Binding-site contacts:
Ligand atom C19 contacts residue POV1 of chain 1.AB at 3.5 Å.
Ligand atom C17 contacts residue TYR587 of chain 1.A at 4.2 Å (hydrophobic).
Ligand atom C14 contacts residue TYR587 of chain 1.A at 3.7 Å (hydrophobic).
Ligand atom C4 contacts residue POV1 of chain 1.AB at 3.5 Å.
Ligand atom C7 contacts residue TYR587 of chain 1.A at 3.8 Å (hydrophobic).
Ligand atom C12 contacts residue LEU609 of chain 1.B at 3.9 Å (hydrophobic).
Ligand atom C26 contacts residue VAL837 of chain 1.B at 4.4 Å (hydrophobic).
Ligand atom C10 contacts residue POV1 of chain 1.AB at 4.1 Å.
Ligand atom C22 contacts residue GLU841 of chain 1.B at 3.9 Å.
Ligand atom C8 contacts residue POV1 of chain 1.AB at 3.7 Å.
Ligand atom C21 contacts residue LEU609 of chain 1.B at 4.4 Å (hydrophobic).
Ligand atom C21 contacts residue LEU631 of chain 1.A at 3.7 Å (hydrophobic).
Ligand atom C8 contacts residue TYR587 of chain 1.A at 4.2 Å (hydrophobic).
Ligand atom C16 contacts residue TYR844 of chain 1.B at 3.8 Å (hydrophobic).
Ligand atom C16 contacts residue POV1 of chain 1.AB at 4.3 Å.
Ligand atom C25 contacts residue VAL837 of chain 1.B at 4.2 Å (hydrophobic).
Ligand atom C14 contacts residue POV1 of chain 1.AB at 4.1 Å.
Ligand atom C18 contacts residue POV1 of chain 1.AB at 3.7 Å.
Ligand atom C21 contacts residue GLU841 of chain 1.B at 3.4 Å.
Ligand atom C5 contacts residue POV1 of chain 1.AB at 3.5 Å.
Ligand atom C15 contacts residue TYR844 of chain 1.B at 3.6 Å (hydrophobic).
Ligand atom C9 contacts residue TYR587 of chain 1.A at 4.4 Å (hydrophobic).
Ligand atom C6 contacts residue POV1 of chain 1.AB at 3.7 Å.
Ligand atom C15 contacts residue TYR587 of chain 1.A at 3.4 Å (hydrophobic).
Ligand atom C7 contacts residue POV1 of chain 1.AB at 3.4 Å.
Ligand atom C17 contacts residue GLU841 of chain 1.B at 4.4 Å.
Ligand atom C11 contacts residue LEU609 of chain 1.B at 4.2 Å (hydrophobic).
Ligand atom C16 contacts residue TYR587 of chain 1.A at 3.3 Å (hydrophobic).
Ligand atom C26 contacts residue GLY840 of chain 1.B at 4.3 Å.
Ligand atom C27 contacts residue VAL837 of chain 1.B at 4.1 Å (hydrophobic).
Ligand atom C20 contacts residue GLU841 of chain 1.B at 4.0 Å.
Ligand atom C15 contacts residue POV1 of chain 1.AB at 3.4 Å.

This protein binds this small molecule.
Small molecule (SMILES): CC(C)CCC[C@@H](C)[C@H]1CC[C@H]2[C@@H]3CC=C4C[C@@H](O)CC[C@]4(C)[C@H]3CC[C@]12C

Sequence of chain 1.B:
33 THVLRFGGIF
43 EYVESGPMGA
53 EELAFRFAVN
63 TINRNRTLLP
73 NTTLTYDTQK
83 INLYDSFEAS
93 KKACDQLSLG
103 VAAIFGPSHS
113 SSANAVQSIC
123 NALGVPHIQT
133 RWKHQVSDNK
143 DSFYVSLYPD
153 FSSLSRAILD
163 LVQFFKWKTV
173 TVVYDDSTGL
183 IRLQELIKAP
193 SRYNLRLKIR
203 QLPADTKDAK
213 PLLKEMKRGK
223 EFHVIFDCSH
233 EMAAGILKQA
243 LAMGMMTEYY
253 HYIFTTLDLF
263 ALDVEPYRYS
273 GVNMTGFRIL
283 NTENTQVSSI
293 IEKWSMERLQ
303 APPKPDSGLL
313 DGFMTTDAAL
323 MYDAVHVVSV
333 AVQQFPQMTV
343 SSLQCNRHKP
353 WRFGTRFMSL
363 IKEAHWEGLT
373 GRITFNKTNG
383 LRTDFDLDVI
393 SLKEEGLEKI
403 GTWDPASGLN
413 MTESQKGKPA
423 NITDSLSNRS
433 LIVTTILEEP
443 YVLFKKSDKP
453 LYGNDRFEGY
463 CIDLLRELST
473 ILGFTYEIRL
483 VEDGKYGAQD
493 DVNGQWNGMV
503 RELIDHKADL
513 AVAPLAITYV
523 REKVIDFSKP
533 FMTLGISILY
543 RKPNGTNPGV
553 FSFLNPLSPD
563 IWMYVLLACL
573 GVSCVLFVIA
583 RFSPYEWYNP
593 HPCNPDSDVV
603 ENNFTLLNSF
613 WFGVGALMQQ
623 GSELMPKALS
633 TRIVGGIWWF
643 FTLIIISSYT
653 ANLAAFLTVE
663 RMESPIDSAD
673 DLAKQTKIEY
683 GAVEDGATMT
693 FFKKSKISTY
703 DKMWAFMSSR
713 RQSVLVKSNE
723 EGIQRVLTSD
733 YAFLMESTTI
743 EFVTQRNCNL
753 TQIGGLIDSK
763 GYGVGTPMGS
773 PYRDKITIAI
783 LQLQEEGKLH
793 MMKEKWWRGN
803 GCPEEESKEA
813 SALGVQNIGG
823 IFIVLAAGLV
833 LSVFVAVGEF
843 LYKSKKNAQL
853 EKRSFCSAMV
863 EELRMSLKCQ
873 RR

Sequence of chain 1.A:
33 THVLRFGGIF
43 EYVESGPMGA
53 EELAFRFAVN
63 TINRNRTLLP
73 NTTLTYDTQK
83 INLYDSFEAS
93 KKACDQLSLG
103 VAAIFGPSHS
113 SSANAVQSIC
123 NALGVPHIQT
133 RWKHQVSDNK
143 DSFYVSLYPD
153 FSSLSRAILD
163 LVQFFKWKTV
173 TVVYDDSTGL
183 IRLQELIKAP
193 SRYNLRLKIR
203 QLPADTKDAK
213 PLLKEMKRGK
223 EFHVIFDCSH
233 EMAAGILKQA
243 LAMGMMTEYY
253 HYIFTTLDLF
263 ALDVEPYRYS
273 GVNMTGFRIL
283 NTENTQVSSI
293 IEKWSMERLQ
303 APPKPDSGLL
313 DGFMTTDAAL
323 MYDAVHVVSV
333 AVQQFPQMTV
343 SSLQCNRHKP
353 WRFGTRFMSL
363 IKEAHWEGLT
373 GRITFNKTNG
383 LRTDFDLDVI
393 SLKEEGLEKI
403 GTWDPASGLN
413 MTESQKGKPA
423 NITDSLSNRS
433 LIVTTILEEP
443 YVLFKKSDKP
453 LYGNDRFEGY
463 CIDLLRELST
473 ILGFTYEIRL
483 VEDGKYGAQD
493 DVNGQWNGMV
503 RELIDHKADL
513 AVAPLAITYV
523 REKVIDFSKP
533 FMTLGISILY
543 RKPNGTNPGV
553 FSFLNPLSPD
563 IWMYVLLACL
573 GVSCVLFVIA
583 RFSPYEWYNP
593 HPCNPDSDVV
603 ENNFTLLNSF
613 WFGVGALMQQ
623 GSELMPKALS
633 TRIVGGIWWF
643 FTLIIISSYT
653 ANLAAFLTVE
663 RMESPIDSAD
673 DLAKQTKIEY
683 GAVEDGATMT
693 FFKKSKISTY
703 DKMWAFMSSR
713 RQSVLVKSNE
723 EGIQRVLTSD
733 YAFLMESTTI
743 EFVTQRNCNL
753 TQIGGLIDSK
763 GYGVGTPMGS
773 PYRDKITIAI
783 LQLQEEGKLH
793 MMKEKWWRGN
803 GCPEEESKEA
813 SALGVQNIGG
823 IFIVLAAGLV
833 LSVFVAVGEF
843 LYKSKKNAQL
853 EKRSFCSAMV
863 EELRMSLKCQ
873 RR